Sequence of chain 1.B:
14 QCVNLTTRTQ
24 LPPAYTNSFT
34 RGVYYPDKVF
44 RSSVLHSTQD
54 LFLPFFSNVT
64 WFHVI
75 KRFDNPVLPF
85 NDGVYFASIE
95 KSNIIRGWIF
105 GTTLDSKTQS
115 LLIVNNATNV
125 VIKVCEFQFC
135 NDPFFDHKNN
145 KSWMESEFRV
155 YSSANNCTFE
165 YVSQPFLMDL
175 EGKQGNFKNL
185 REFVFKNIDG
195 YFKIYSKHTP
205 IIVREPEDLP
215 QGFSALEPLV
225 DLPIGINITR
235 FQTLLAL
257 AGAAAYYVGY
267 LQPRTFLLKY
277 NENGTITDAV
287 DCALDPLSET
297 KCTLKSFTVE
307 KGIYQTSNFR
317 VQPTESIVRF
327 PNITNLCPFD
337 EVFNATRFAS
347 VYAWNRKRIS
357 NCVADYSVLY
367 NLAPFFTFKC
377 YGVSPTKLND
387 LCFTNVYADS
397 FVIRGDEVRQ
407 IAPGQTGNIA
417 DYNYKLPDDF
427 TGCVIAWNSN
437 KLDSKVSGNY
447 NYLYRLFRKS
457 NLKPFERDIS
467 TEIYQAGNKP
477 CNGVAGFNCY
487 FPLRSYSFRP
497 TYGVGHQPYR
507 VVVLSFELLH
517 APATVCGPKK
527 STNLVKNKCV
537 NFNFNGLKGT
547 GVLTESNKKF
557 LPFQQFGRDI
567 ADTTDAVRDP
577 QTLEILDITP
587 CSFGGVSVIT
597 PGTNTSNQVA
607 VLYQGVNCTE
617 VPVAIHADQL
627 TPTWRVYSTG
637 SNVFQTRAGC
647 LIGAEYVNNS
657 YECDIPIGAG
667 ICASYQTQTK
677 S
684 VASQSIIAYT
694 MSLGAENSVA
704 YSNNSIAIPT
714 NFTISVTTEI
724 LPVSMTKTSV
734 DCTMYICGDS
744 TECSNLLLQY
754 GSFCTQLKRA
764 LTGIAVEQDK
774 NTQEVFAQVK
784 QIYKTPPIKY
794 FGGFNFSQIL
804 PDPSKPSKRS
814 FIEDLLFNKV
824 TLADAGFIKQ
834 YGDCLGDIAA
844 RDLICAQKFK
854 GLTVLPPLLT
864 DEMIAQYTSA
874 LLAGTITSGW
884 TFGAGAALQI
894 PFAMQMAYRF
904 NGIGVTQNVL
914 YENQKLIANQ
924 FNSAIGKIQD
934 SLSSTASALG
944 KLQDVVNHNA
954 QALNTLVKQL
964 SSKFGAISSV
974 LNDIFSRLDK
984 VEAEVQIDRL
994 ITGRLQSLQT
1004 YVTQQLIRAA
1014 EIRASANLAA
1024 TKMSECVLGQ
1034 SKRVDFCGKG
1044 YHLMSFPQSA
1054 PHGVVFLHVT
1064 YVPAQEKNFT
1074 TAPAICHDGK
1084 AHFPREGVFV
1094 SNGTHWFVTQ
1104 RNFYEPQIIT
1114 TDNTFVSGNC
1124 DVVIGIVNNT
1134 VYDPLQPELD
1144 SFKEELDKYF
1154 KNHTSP

This small molecule binds to this protein.
Small molecule (SMILES): CC(=O)N[C@H]1[C@H](O[C@H]2[C@H](O)[C@@H](NC(C)=O)CO[C@@H]2CO)O[C@H](CO)[C@@H](O)[C@@H]1O

Binding-site contacts:
Ligand atom C4 contacts residue ASN17 of chain 1.B at 4.3 Å.
Ligand atom C1 contacts residue ASN17 of chain 1.B at 1.5 Å.
Ligand atom O7 contacts residue ASN17 of chain 1.B at 3.2 Å (h-bond).
Ligand atom C5 contacts residue ASN17 of chain 1.B at 3.6 Å.
Ligand atom C7 contacts residue ASN17 of chain 1.B at 3.4 Å.
Ligand atom C2 contacts residue ASN17 of chain 1.B at 2.8 Å.
Ligand atom C5 contacts residue ASN135 of chain 1.B at 4.3 Å.
Ligand atom O5 contacts residue ASN17 of chain 1.B at 2.4 Å (h-bond).
Ligand atom C3 contacts residue ASN17 of chain 1.B at 3.9 Å.
Ligand atom O6 contacts residue ASN135 of chain 1.B at 4.0 Å.
Ligand atom N2 contacts residue ASN17 of chain 1.B at 3.2 Å (h-bond).